Sequence of chain 1.A:
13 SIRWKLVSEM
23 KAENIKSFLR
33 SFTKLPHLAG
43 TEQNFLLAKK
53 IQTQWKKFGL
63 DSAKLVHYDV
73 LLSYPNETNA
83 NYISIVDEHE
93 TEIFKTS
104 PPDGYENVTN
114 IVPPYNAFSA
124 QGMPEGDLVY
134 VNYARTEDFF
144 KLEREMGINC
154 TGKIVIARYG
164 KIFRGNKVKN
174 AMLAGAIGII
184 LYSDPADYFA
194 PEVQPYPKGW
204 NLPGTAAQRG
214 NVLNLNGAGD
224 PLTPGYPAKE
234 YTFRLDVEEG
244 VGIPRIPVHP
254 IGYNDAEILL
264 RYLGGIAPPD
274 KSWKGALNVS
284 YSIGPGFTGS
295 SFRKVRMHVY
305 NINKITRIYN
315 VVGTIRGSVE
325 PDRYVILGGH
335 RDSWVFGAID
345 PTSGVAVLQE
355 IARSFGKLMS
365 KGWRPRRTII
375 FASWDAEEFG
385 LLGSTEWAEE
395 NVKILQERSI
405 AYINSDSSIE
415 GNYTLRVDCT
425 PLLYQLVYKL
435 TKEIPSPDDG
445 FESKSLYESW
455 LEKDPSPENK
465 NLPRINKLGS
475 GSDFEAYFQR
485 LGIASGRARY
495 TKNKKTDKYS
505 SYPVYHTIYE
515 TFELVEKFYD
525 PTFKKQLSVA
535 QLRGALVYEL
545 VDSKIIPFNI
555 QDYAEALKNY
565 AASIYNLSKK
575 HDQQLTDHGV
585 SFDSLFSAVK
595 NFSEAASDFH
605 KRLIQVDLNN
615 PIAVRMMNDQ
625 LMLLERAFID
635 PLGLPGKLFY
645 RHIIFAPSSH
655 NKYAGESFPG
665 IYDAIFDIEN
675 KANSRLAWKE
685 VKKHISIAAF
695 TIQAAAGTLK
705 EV

Binding-site contacts:
Ligand atom N2 contacts residue GLN697 of chain 1.A at 3.5 Å (h-bond).
Ligand atom C4 contacts residue ASN595 of chain 1.A at 4.2 Å.
Ligand atom C8 contacts residue GLN697 of chain 1.A at 4.1 Å.
Ligand atom C2 contacts residue GLN697 of chain 1.A at 3.8 Å.
Ligand atom C7 contacts residue ALA592 of chain 1.A at 4.5 Å (hydrophobic).
Ligand atom O5 contacts residue ASN595 of chain 1.A at 2.3 Å (h-bond).
Ligand atom C5 contacts residue ASN595 of chain 1.A at 3.6 Å.
Ligand atom C1 contacts residue GLN697 of chain 1.A at 3.9 Å.
Ligand atom C8 contacts residue SER591 of chain 1.A at 4.2 Å.
Ligand atom O3 contacts residue SER591 of chain 1.A at 4.3 Å.
Ligand atom C4 contacts residue GLU233 of chain 2.A at 4.4 Å.
Ligand atom N2 contacts residue ALA592 of chain 1.A at 4.2 Å.
Ligand atom O6 contacts residue GLU233 of chain 2.A at 3.6 Å (salt-bridge).
Ligand atom C1 contacts residue SER591 of chain 1.A at 3.4 Å.
Ligand atom C2 contacts residue ASN595 of chain 1.A at 2.5 Å.
Ligand atom C6 contacts residue GLU233 of chain 2.A at 4.0 Å.
Ligand atom C8 contacts residue TYR234 of chain 2.A at 3.8 Å (hydrophobic).
Ligand atom C7 contacts residue ASN595 of chain 1.A at 3.8 Å.
Ligand atom C8 contacts residue ALA592 of chain 1.A at 3.9 Å (hydrophobic).
Ligand atom C7 contacts residue GLN697 of chain 1.A at 3.4 Å.
Ligand atom N2 contacts residue ASN595 of chain 1.A at 2.9 Å (h-bond).
Ligand atom O7 contacts residue ASN595 of chain 1.A at 4.2 Å.
Ligand atom C7 contacts residue SER591 of chain 1.A at 4.0 Å.
Ligand atom C3 contacts residue SER591 of chain 1.A at 3.5 Å.
Ligand atom C5 contacts residue GLU233 of chain 2.A at 4.1 Å.
Ligand atom N2 contacts residue SER591 of chain 1.A at 2.9 Å (h-bond).
Ligand atom O7 contacts residue TYR234 of chain 2.A at 4.0 Å.
Ligand atom C3 contacts residue ASN595 of chain 1.A at 3.8 Å.
Ligand atom O4 contacts residue GLU233 of chain 2.A at 3.4 Å (salt-bridge).
Ligand atom O7 contacts residue GLN697 of chain 1.A at 3.3 Å (h-bond).
Ligand atom C8 contacts residue SER588 of chain 1.A at 3.6 Å.
Ligand atom C7 contacts residue TYR234 of chain 2.A at 4.2 Å (hydrophobic).
Ligand atom C1 contacts residue ASN595 of chain 1.A at 1.5 Å.
Ligand atom C2 contacts residue SER591 of chain 1.A at 3.5 Å.
Ligand atom C8 contacts residue ALA693 of chain 1.A at 4.5 Å (hydrophobic).

Sequence of chain 2.A:
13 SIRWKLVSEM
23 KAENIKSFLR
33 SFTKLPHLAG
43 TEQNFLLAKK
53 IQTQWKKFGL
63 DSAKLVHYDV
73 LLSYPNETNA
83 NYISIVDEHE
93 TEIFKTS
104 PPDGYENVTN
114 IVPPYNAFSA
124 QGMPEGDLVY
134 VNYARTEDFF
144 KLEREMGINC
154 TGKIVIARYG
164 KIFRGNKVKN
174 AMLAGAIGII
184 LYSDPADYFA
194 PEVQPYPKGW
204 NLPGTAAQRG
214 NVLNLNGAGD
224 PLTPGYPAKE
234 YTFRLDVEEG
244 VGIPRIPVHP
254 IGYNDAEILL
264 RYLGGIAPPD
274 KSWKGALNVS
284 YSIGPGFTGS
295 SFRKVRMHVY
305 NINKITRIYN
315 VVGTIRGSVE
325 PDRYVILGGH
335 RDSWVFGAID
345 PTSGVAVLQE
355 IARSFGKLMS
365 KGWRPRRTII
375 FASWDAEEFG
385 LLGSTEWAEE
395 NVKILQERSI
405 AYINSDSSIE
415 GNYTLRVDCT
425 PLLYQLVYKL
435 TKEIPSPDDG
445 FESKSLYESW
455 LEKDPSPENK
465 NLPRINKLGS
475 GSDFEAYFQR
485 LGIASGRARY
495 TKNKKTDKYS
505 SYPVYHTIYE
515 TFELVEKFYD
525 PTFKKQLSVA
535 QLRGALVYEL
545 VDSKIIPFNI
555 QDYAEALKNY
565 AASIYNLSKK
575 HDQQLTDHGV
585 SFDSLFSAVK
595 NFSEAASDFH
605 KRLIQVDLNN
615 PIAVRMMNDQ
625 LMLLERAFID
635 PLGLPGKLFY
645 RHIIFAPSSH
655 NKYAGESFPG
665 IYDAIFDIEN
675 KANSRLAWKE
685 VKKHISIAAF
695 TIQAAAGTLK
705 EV

This small molecule binds to this protein.
Small molecule (SMILES): CC(=O)N[C@H]1[C@H](O[C@H]2[C@H](O)[C@@H](NC(C)=O)CO[C@@H]2CO)O[C@H](CO)[C@@H](O)[C@@H]1O